A small-molecule ligand and the protein it binds are described below.
Small molecule (SMILES): CC(=O)N[C@@H]1[C@@H](O)[C@H](O)[C@@H](CO)O[C@H]1O

Sequence of chain 2.A:
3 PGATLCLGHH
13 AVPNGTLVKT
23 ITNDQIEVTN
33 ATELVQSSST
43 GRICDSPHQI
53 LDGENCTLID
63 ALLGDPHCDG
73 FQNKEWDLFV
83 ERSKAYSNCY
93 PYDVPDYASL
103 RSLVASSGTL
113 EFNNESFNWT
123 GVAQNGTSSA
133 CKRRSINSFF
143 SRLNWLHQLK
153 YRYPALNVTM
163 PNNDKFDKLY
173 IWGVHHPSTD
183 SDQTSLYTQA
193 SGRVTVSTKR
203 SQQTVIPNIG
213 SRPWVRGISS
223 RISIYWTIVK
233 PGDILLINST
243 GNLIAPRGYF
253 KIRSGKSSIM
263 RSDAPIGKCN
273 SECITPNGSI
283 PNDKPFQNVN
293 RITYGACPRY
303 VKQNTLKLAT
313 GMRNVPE

Binding-site contacts:
Ligand atom O5 contacts residue ASN16 of chain 2.A at 2.4 Å (h-bond).
Ligand atom O7 contacts residue ASN16 of chain 2.A at 3.4 Å (h-bond).
Ligand atom O4 contacts residue NAG1 of chain 2.D at 4.2 Å.
Ligand atom O3 contacts residue NAG1 of chain 2.D at 3.3 Å.
Ligand atom C4 contacts residue NAG1 of chain 2.D at 4.4 Å.
Ligand atom C1 contacts residue ASN16 of chain 2.A at 1.4 Å.
Ligand atom C8 contacts residue THR18 of chain 2.A at 3.1 Å.
Ligand atom C5 contacts residue ASN16 of chain 2.A at 3.7 Å.
Ligand atom C3 contacts residue NAG1 of chain 2.D at 3.5 Å.
Ligand atom N2 contacts residue ASN16 of chain 2.A at 2.9 Å (h-bond).
Ligand atom C8 contacts residue THR31 of chain 2.A at 4.3 Å.
Ligand atom C8 contacts residue ASN16 of chain 2.A at 3.8 Å.
Ligand atom C7 contacts residue THR18 of chain 2.A at 4.5 Å.
Ligand atom C8 contacts residue ASN32 of chain 2.A at 4.0 Å.
Ligand atom C3 contacts residue ASN16 of chain 2.A at 3.8 Å.
Ligand atom C2 contacts residue ASN16 of chain 2.A at 2.5 Å.
Ligand atom N2 contacts residue NAG1 of chain 2.D at 4.3 Å.
Ligand atom C7 contacts residue ASN16 of chain 2.A at 3.4 Å.
Ligand atom C4 contacts residue ASN16 of chain 2.A at 4.2 Å.